Sequence of chain 1.B:
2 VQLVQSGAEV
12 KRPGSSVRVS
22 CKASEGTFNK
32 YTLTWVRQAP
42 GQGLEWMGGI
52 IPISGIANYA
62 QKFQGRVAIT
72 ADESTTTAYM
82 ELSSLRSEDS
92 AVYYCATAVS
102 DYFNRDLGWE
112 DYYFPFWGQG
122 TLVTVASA

This protein binds this small molecule.
Small molecule (SMILES): CC(=O)N[C@H]1[C@H](O[C@H]2[C@H](O)[C@@H](NC(C)=O)CO[C@@H]2CO[C@@H]2O[C@@H](C)[C@@H](O)[C@@H](O)[C@@H]2O)O[C@H](CO)[C@@H](O)[C@@H]1O

Binding-site contacts:
Ligand atom C2 contacts residue GLN65 of chain 1.B at 3.6 Å.
Ligand atom C1 contacts residue THR270 of chain 1.A at 3.2 Å.
Ligand atom C7 contacts residue HIS297 of chain 1.A at 4.0 Å.
Ligand atom C5 contacts residue GLY66 of chain 1.B at 3.8 Å.
Ligand atom C8 contacts residue HIS297 of chain 1.A at 3.8 Å.
Ligand atom N2 contacts residue ASN268 of chain 1.A at 3.1 Å (h-bond).
Ligand atom C2 contacts residue GLN65 of chain 1.B at 3.7 Å.
Ligand atom O7 contacts residue ASN268 of chain 1.A at 2.9 Å (h-bond).
Ligand atom C1 contacts residue GLN65 of chain 1.B at 4.1 Å.
Ligand atom C6 contacts residue GLN65 of chain 1.B at 3.2 Å.
Ligand atom C5 contacts residue GLN65 of chain 1.B at 3.4 Å.
Ligand atom O3 contacts residue TYR60 of chain 1.B at 3.4 Å.
Ligand atom N2 contacts residue HIS297 of chain 1.A at 3.8 Å.
Ligand atom O5 contacts residue THR270 of chain 1.A at 3.4 Å (h-bond).
Ligand atom O3 contacts residue GLN65 of chain 1.B at 3.1 Å.
Ligand atom C5 contacts residue ASN268 of chain 1.A at 3.6 Å.
Ligand atom C2 contacts residue THR270 of chain 1.A at 4.2 Å.
Ligand atom O2 contacts residue GLY66 of chain 1.B at 3.1 Å (h-bond).
Ligand atom C7 contacts residue ASN268 of chain 1.A at 3.2 Å.
Ligand atom O2 contacts residue GLN65 of chain 1.B at 2.7 Å (h-bond).
Ligand atom C7 contacts residue GLN62 of chain 1.B at 4.0 Å.
Ligand atom O7 contacts residue THR270 of chain 1.A at 3.6 Å.
Ligand atom O7 contacts residue TRP318 of chain 1.A at 3.9 Å.
Ligand atom C2 contacts residue ASN268 of chain 1.A at 2.6 Å.
Ligand atom C3 contacts residue ASN268 of chain 1.A at 3.9 Å.
Ligand atom C3 contacts residue GLN65 of chain 1.B at 3.7 Å.
Ligand atom C8 contacts residue ALA273 of chain 1.A at 3.8 Å (hydrophobic).
Ligand atom O4 contacts residue GLY66 of chain 1.B at 4.2 Å.
Ligand atom C5 contacts residue THR270 of chain 1.A at 3.3 Å.
Ligand atom O7 contacts residue GLN65 of chain 1.B at 4.1 Å.
Ligand atom C8 contacts residue TRP318 of chain 1.A at 3.6 Å (hydrophobic).
Ligand atom O6 contacts residue GLN65 of chain 1.B at 2.6 Å (h-bond).
Ligand atom O5 contacts residue ASN268 of chain 1.A at 2.3 Å (h-bond).
Ligand atom O3 contacts residue GLN65 of chain 1.B at 4.0 Å.
Ligand atom O7 contacts residue GLN62 of chain 1.B at 4.2 Å.
Ligand atom C8 contacts residue GLN62 of chain 1.B at 3.6 Å.
Ligand atom C4 contacts residue GLN65 of chain 1.B at 3.5 Å.
Ligand atom C3 contacts residue GLN65 of chain 1.B at 3.9 Å.
Ligand atom O5 contacts residue GLN65 of chain 1.B at 3.6 Å.
Ligand atom C1 contacts residue ASN268 of chain 1.A at 1.4 Å.

Sequence of chain 1.A:
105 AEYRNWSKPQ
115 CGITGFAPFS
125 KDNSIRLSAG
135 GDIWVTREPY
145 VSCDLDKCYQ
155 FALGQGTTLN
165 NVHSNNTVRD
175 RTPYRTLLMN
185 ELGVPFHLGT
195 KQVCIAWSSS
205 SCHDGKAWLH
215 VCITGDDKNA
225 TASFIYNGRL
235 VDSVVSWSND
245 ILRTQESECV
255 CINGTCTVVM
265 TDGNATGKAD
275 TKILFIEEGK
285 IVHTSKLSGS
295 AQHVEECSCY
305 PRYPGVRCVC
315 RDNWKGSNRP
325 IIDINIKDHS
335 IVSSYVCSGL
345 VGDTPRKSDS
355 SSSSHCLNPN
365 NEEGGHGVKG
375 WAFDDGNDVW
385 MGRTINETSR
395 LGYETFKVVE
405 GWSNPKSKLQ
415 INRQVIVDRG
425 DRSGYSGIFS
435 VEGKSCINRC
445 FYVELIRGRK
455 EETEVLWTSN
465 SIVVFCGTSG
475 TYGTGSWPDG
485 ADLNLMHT